Sequence of chain 1.BB:
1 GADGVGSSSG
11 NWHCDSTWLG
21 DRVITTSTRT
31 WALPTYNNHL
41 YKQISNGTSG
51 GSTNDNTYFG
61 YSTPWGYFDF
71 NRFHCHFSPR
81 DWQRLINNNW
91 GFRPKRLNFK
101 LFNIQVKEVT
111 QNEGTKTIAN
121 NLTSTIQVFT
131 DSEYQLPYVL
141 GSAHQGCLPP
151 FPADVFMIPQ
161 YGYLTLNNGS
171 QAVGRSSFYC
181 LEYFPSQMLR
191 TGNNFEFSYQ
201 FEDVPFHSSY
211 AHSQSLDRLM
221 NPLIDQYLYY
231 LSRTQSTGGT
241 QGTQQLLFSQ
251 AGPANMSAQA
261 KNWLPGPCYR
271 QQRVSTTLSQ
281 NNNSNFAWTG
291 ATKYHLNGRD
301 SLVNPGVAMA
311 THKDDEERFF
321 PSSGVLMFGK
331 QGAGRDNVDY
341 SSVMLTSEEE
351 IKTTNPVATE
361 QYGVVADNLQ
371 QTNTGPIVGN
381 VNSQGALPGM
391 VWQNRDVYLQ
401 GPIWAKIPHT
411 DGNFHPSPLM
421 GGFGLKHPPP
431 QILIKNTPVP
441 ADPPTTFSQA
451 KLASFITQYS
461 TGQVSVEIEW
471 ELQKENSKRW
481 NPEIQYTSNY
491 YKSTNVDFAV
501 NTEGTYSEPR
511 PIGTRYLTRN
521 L

The small molecule below binds the protein below.
Small molecule (SMILES): Nc1ncnc2c1ncn2[C@H]1C[C@H](O)[C@@H](COP(=O)(O)O)O1

Sequence of chain 1.AB:
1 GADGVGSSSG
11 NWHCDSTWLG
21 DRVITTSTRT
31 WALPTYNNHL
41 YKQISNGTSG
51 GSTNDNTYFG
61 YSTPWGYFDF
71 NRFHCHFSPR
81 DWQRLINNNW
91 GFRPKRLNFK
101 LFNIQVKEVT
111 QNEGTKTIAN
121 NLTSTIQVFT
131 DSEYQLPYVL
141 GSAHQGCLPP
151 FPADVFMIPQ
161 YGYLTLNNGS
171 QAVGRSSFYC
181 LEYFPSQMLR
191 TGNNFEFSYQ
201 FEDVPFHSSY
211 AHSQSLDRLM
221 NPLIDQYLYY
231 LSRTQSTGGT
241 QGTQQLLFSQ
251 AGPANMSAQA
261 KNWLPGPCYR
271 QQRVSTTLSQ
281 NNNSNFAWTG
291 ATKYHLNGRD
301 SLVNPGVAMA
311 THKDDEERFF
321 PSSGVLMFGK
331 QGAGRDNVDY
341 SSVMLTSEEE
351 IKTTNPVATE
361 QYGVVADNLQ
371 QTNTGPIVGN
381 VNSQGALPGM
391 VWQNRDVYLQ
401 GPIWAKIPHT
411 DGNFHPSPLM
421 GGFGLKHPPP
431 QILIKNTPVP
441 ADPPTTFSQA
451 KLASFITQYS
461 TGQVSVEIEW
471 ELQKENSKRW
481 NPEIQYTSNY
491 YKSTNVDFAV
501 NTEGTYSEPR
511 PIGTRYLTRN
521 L

Binding-site contacts:
Ligand atom N3 contacts residue PRO205 of chain 1.AB at 4.4 Å.
Ligand atom N6 contacts residue PRO205 of chain 1.AB at 4.2 Å.
Ligand atom O4' contacts residue DC1 of chain 1.IF at 4.2 Å.
Ligand atom C2 contacts residue GLY424 of chain 1.AB at 4.1 Å.
Ligand atom N6 contacts residue ASN394 of chain 1.AB at 4.3 Å.
Ligand atom OP2 contacts residue DC1 of chain 1.IF at 2.5 Å (h-bond).
Ligand atom OP2 contacts residue ASP411 of chain 1.BB at 4.2 Å.
Ligand atom O5' contacts residue DC1 of chain 1.IF at 2.5 Å (h-bond).
Ligand atom C6 contacts residue PRO416 of chain 1.AB at 2.9 Å (hydrophobic).
Ligand atom C5 contacts residue HIS415 of chain 1.AB at 4.3 Å.
Ligand atom C5' contacts residue DC1 of chain 1.IF at 3.8 Å.
Ligand atom C8 contacts residue PRO416 of chain 1.AB at 4.5 Å (hydrophobic).
Ligand atom N1 contacts residue PRO205 of chain 1.AB at 4.0 Å.
Ligand atom N3 contacts residue PRO416 of chain 1.AB at 4.1 Å.
Ligand atom C2' contacts residue PRO416 of chain 1.AB at 4.5 Å (hydrophobic).
Ligand atom P contacts residue DC1 of chain 1.IF at 1.6 Å.
Ligand atom N7 contacts residue HIS415 of chain 1.AB at 3.0 Å (h-bond).
Ligand atom C6 contacts residue PRO205 of chain 1.AB at 3.9 Å (hydrophobic).
Ligand atom C2 contacts residue PRO416 of chain 1.AB at 4.2 Å (hydrophobic).
Ligand atom N9 contacts residue PRO416 of chain 1.AB at 4.3 Å.
Ligand atom N1 contacts residue GLY424 of chain 1.AB at 3.9 Å.
Ligand atom N1 contacts residue PRO416 of chain 1.AB at 3.4 Å (h-bond).
Ligand atom C5 contacts residue PRO205 of chain 1.AB at 4.2 Å (hydrophobic).
Ligand atom OP1 contacts residue DC1 of chain 1.IF at 2.5 Å (h-bond).
Ligand atom C5 contacts residue PRO416 of chain 1.AB at 3.2 Å (hydrophobic).
Ligand atom N7 contacts residue PRO416 of chain 1.AB at 3.7 Å.
Ligand atom C2 contacts residue PRO205 of chain 1.AB at 4.0 Å (hydrophobic).
Ligand atom C4 contacts residue PRO416 of chain 1.AB at 4.0 Å (hydrophobic).
Ligand atom C8 contacts residue HIS415 of chain 1.AB at 3.3 Å.
Ligand atom N6 contacts residue PRO416 of chain 1.AB at 2.8 Å (h-bond).
Ligand atom N6 contacts residue SER417 of chain 1.AB at 3.5 Å.